Binding-site contacts:
Ligand atom N contacts residue LEU44 of chain 1.A at 4.3 Å.
Ligand atom CL contacts residue MET162 of chain 1.A at 3.7 Å.
Ligand atom F contacts residue ILE173 of chain 1.A at 3.6 Å.
Ligand atom C9 contacts residue LYS157 of chain 1.A at 3.9 Å.
Ligand atom F contacts residue ASN160 of chain 1.A at 2.7 Å.
Ligand atom C5 contacts residue HIS159 of chain 1.A at 3.6 Å.
Ligand atom CL contacts residue HIS159 of chain 1.A at 3.3 Å.
Ligand atom C11 contacts residue HIS159 of chain 1.A at 3.3 Å.
Ligand atom C10 contacts residue LYS157 of chain 1.A at 4.0 Å.
Ligand atom C4 contacts residue HIS159 of chain 1.A at 3.9 Å.
Ligand atom C6 contacts residue HIS159 of chain 1.A at 4.2 Å.
Ligand atom C10 contacts residue ASN160 of chain 1.A at 3.5 Å.
Ligand atom C7 contacts residue HIS159 of chain 1.A at 3.6 Å.
Ligand atom C8 contacts residue HIS159 of chain 1.A at 3.3 Å.
Ligand atom C12 contacts residue HIS159 of chain 1.A at 3.4 Å.
Ligand atom F contacts residue HIS159 of chain 1.A at 3.2 Å.
Ligand atom F contacts residue ASP174 of chain 1.A at 4.1 Å.
Ligand atom C10 contacts residue HIS159 of chain 1.A at 3.9 Å.
Ligand atom C9 contacts residue HIS159 of chain 1.A at 3.7 Å.
Ligand atom C11 contacts residue ASN160 of chain 1.A at 3.4 Å.

A protein and the small-molecule ligand that binds it are described below.
Small molecule (SMILES): NCc1ccc(-c2cccc(F)c2)c(Cl)c1

Sequence of chain 1.A:
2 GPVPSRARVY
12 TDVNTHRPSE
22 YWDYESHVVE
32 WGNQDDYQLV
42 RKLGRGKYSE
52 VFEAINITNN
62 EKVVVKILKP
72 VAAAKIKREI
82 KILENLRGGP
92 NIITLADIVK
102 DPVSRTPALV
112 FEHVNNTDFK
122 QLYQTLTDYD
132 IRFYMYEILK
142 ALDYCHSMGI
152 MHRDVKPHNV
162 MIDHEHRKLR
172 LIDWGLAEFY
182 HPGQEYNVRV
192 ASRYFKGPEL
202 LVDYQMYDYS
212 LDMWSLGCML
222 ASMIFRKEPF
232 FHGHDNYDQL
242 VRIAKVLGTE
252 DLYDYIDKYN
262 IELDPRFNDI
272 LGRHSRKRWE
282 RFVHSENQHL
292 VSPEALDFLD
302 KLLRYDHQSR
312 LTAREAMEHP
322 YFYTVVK